Binding-site contacts:
Ligand atom CB contacts residue SER51 of chain 1.C at 3.5 Å.
Ligand atom O contacts residue ARG24 of chain 1.C at 3.6 Å.
Ligand atom OXT contacts residue HIS49 of chain 1.D at 3.7 Å.
Ligand atom CZ2 contacts residue THR50 of chain 1.D at 4.0 Å.
Ligand atom C contacts residue GLY25 of chain 1.C at 3.6 Å.
Ligand atom CA contacts residue THR28 of chain 1.C at 3.1 Å.
Ligand atom OXT contacts residue THR50 of chain 1.D at 2.8 Å (h-bond).
Ligand atom C contacts residue THR50 of chain 1.D at 3.9 Å.
Ligand atom CZ2 contacts residue ILE53 of chain 1.D at 4.0 Å (hydrophobic).
Ligand atom CZ2 contacts residue ALA44 of chain 1.D at 3.9 Å (hydrophobic).
Ligand atom N contacts residue THR23 of chain 1.C at 3.3 Å (h-bond).
Ligand atom CB contacts residue THR28 of chain 1.C at 3.4 Å.
Ligand atom C contacts residue SER51 of chain 1.C at 3.6 Å.
Ligand atom NE1 contacts residue SER51 of chain 1.C at 4.0 Å.
Ligand atom N contacts residue THR28 of chain 1.C at 2.6 Å (h-bond).
Ligand atom CG contacts residue SER51 of chain 1.C at 3.8 Å.
Ligand atom CD1 contacts residue GLN45 of chain 1.D at 3.5 Å.
Ligand atom CE2 contacts residue GLN45 of chain 1.D at 3.9 Å.
Ligand atom NE1 contacts residue GLN45 of chain 1.D at 2.8 Å (h-bond).
Ligand atom CE2 contacts residue THR50 of chain 1.D at 4.0 Å.
Ligand atom CD1 contacts residue THR47 of chain 1.D at 3.8 Å.
Ligand atom OXT contacts residue THR47 of chain 1.D at 2.6 Å (h-bond).
Ligand atom O contacts residue GLY25 of chain 1.C at 3.1 Å (h-bond).
Ligand atom CH2 contacts residue ILE20 of chain 1.D at 4.0 Å (hydrophobic).
Ligand atom CB contacts residue THR23 of chain 1.C at 3.8 Å.
Ligand atom CA contacts residue SER51 of chain 1.C at 4.0 Å.
Ligand atom CE2 contacts residue ALA44 of chain 1.D at 3.9 Å (hydrophobic).
Ligand atom N contacts residue ASP27 of chain 1.C at 3.2 Å (salt-bridge).
Ligand atom CE3 contacts residue HIS32 of chain 1.D at 4.0 Å.
Ligand atom CD1 contacts residue SER51 of chain 1.C at 3.4 Å.
Ligand atom O contacts residue THR47 of chain 1.D at 3.5 Å.
Ligand atom CD2 contacts residue THR50 of chain 1.D at 4.0 Å.
Ligand atom CD1 contacts residue ALA52 of chain 1.C at 4.1 Å (hydrophobic).
Ligand atom CA contacts residue GLY25 of chain 1.C at 3.6 Å.
Ligand atom O contacts residue SER51 of chain 1.C at 3.0 Å (h-bond).
Ligand atom C contacts residue THR47 of chain 1.D at 3.5 Å.
Ligand atom NE1 contacts residue ALA44 of chain 1.D at 3.7 Å.
Ligand atom CZ3 contacts residue GLY21 of chain 1.D at 3.5 Å.
Ligand atom N contacts residue GLY25 of chain 1.C at 2.6 Å (h-bond).
Ligand atom CH2 contacts residue GLY21 of chain 1.D at 3.5 Å.

Sequence of chain 1.D:
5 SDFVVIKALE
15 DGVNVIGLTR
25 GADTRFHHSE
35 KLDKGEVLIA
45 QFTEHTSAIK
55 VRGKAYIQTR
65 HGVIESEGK

This protein binds this small molecule.
Small molecule (SMILES): N[C@@H](Cc1c[nH]c2ccccc12)C(=O)O

Sequence of chain 1.C:
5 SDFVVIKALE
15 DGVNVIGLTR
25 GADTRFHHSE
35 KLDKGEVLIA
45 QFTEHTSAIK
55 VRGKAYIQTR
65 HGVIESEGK